Binding-site contacts:
Ligand atom N09 contacts residue HIS197 of chain 1.A at 3.3 Å.
Ligand atom C07 contacts residue TRP60 of chain 1.A at 3.5 Å (hydrophobic).
Ligand atom C02 contacts residue ASN81 of chain 1.A at 4.5 Å.
Ligand atom C08 contacts residue VAL275 of chain 1.A at 3.8 Å (hydrophobic).
Ligand atom N11 contacts residue TRP60 of chain 1.A at 3.4 Å (h-bond).
Ligand atom C05 contacts residue ASP195 of chain 1.A at 4.1 Å.
Ligand atom C02 contacts residue THR50 of chain 1.A at 3.8 Å.
Ligand atom C01 contacts residue TRP60 of chain 1.A at 4.0 Å (hydrophobic).
Ligand atom N09 contacts residue ASP195 of chain 1.A at 4.1 Å.
Ligand atom C08 contacts residue HIS197 of chain 1.A at 4.1 Å.
Ligand atom C10 contacts residue LYS58 of chain 1.A at 3.3 Å.
Ligand atom C06 contacts residue TRP60 of chain 1.A at 3.6 Å (hydrophobic).
Ligand atom C02 contacts residue LYS58 of chain 1.A at 3.9 Å.
Ligand atom N03 contacts residue TRP60 of chain 1.A at 3.6 Å.
Ligand atom C06 contacts residue ASP195 of chain 1.A at 3.5 Å.
Ligand atom C01 contacts residue ASN81 of chain 1.A at 3.0 Å.
Ligand atom C08 contacts residue TRP60 of chain 1.A at 4.1 Å (hydrophobic).
Ligand atom N09 contacts residue VAL275 of chain 1.A at 3.5 Å.
Ligand atom C01 contacts residue THR50 of chain 1.A at 3.7 Å.
Ligand atom C10 contacts residue ASN59 of chain 1.A at 3.6 Å.
Ligand atom C02 contacts residue TRP60 of chain 1.A at 4.0 Å (hydrophobic).
Ligand atom N09 contacts residue ARG271 of chain 1.A at 2.9 Å.
Ligand atom N03 contacts residue THR50 of chain 1.A at 2.8 Å (h-bond).
Ligand atom C04 contacts residue THR50 of chain 1.A at 3.6 Å.
Ligand atom N09 contacts residue LYS58 of chain 1.A at 4.3 Å.
Ligand atom C05 contacts residue TRP60 of chain 1.A at 3.7 Å (hydrophobic).
Ligand atom N03 contacts residue LYS58 of chain 1.A at 4.0 Å.
Ligand atom C07 contacts residue LYS58 of chain 1.A at 3.7 Å.
Ligand atom C04 contacts residue LYS58 of chain 1.A at 4.0 Å.
Ligand atom N11 contacts residue THR50 of chain 1.A at 3.5 Å (h-bond).
Ligand atom C10 contacts residue TRP60 of chain 1.A at 3.2 Å (hydrophobic).
Ligand atom C08 contacts residue ASP195 of chain 1.A at 4.0 Å.
Ligand atom N11 contacts residue LYS58 of chain 1.A at 3.8 Å.
Ligand atom C07 contacts residue ASP195 of chain 1.A at 4.2 Å.
Ligand atom C07 contacts residue VAL275 of chain 1.A at 4.5 Å (hydrophobic).
Ligand atom C08 contacts residue LYS58 of chain 1.A at 3.9 Å.
Ligand atom C04 contacts residue TRP60 of chain 1.A at 3.5 Å (hydrophobic).
Ligand atom C08 contacts residue ARG271 of chain 1.A at 3.7 Å.
Ligand atom N11 contacts residue ASN59 of chain 1.A at 3.6 Å.

This protein binds this small molecule.
Small molecule (SMILES): CCNc1ccc(C#N)cn1

Sequence of chain 1.A:
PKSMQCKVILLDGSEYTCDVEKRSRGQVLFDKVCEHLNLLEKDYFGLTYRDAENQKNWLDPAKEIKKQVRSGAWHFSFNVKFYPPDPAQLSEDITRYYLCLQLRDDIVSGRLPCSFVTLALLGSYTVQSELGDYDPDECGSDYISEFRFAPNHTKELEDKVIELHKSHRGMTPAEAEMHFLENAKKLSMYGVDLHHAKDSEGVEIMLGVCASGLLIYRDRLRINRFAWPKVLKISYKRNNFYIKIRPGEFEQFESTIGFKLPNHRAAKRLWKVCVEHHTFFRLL